Binding-site contacts:
Ligand atom C6 contacts residue SER200 of chain 1.A at 3.8 Å.
Ligand atom C contacts residue MET189 of chain 1.A at 3.4 Å (hydrophobic).
Ligand atom N contacts residue TRP48 of chain 1.A at 2.8 Å (h-bond).
Ligand atom O contacts residue HIS114 of chain 1.A at 4.0 Å.
Ligand atom O contacts residue TRP172 of chain 1.A at 3.2 Å.
Ligand atom C3 contacts residue HIS114 of chain 1.A at 4.2 Å.
Ligand atom C7 contacts residue LEU155 of chain 1.A at 3.7 Å (hydrophobic).
Ligand atom C6 contacts residue TRP48 of chain 1.A at 3.9 Å (hydrophobic).
Ligand atom O contacts residue HIS263 of chain 1.A at 2.6 Å (h-bond).
Ligand atom C7 contacts residue ILE204 of chain 1.A at 3.6 Å (hydrophobic).
Ligand atom C5 contacts residue TRP48 of chain 1.A at 3.8 Å (hydrophobic).
Ligand atom C2 contacts residue HIS112 of chain 1.A at 4.1 Å.
Ligand atom C3 contacts residue ALA113 of chain 1.A at 3.9 Å (hydrophobic).
Ligand atom C contacts residue TRP48 of chain 1.A at 3.2 Å (hydrophobic).
Ligand atom C1 contacts residue TRP172 of chain 1.A at 3.8 Å (hydrophobic).
Ligand atom O contacts residue ALA113 of chain 1.A at 3.5 Å.
Ligand atom C7 contacts residue SER200 of chain 1.A at 3.5 Å.
Ligand atom C1 contacts residue TRP48 of chain 1.A at 3.4 Å (hydrophobic).
Ligand atom C2 contacts residue TRP172 of chain 1.A at 3.5 Å (hydrophobic).
Ligand atom C8 contacts residue LEU155 of chain 1.A at 4.1 Å (hydrophobic).
Ligand atom C8 contacts residue ILE204 of chain 1.A at 3.7 Å (hydrophobic).
Ligand atom C9 contacts residue HIS114 of chain 1.A at 3.7 Å.
Ligand atom C contacts residue PHE264 of chain 1.A at 4.2 Å (hydrophobic).
Ligand atom C6 contacts residue ILE204 of chain 1.A at 4.2 Å (hydrophobic).
Ligand atom C3 contacts residue TRP172 of chain 1.A at 3.1 Å (hydrophobic).
Ligand atom C8 contacts residue LEU168 of chain 1.A at 4.1 Å (hydrophobic).
Ligand atom C2 contacts residue HIS263 of chain 1.A at 3.8 Å.
Ligand atom C contacts residue HIS50 of chain 1.A at 3.7 Å.
Ligand atom C4 contacts residue HIS114 of chain 1.A at 4.0 Å.
Ligand atom N contacts residue TRP172 of chain 1.A at 4.0 Å.
Ligand atom C7 contacts residue TRP197 of chain 1.A at 4.1 Å (hydrophobic).
Ligand atom C5 contacts residue TRP197 of chain 1.A at 4.1 Å (hydrophobic).
Ligand atom C3 contacts residue HIS263 of chain 1.A at 3.5 Å.
Ligand atom N contacts residue TRP197 of chain 1.A at 4.2 Å.
Ligand atom C9 contacts residue PHE148 of chain 1.A at 4.2 Å (hydrophobic).
Ligand atom C4 contacts residue TRP172 of chain 1.A at 3.4 Å (hydrophobic).
Ligand atom C6 contacts residue TRP197 of chain 1.A at 3.5 Å (hydrophobic).
Ligand atom C2 contacts residue ALA113 of chain 1.A at 4.0 Å (hydrophobic).
Ligand atom C9 contacts residue TRP172 of chain 1.A at 3.6 Å (hydrophobic).
Ligand atom C5 contacts residue TRP172 of chain 1.A at 3.9 Å (hydrophobic).

A small-molecule ligand and the protein it binds are described below.
Small molecule (SMILES): Cc1cc(=O)c2ccccc2[nH]1

Sequence of chain 1.A:
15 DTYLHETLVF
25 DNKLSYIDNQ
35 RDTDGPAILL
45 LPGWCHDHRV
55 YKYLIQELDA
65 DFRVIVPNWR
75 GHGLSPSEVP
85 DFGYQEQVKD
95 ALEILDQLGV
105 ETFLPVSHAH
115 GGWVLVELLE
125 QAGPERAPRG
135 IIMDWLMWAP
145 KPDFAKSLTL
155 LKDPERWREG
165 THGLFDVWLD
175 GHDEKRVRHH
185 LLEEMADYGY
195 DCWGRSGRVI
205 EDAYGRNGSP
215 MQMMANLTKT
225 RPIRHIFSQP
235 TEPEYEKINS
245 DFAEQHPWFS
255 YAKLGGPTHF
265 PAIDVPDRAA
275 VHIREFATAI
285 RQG